Binding-site contacts:
Ligand atom O5 contacts residue MET151 of chain 5.C at 3.9 Å.
Ligand atom C1 contacts residue GLY150 of chain 5.C at 4.0 Å.
Ligand atom O7 contacts residue GLY150 of chain 5.C at 2.9 Å (h-bond).
Ligand atom C8 contacts residue THR156 of chain 5.C at 4.2 Å.
Ligand atom O5 contacts residue THR156 of chain 5.C at 4.1 Å.
Ligand atom C3 contacts residue ASN154 of chain 5.C at 3.8 Å.
Ligand atom C8 contacts residue ASN157 of chain 5.C at 3.3 Å.
Ligand atom C8 contacts residue GLY150 of chain 5.C at 3.7 Å.
Ligand atom C5 contacts residue ASN154 of chain 5.C at 3.6 Å.
Ligand atom O5 contacts residue ASN157 of chain 5.C at 4.2 Å.
Ligand atom C5 contacts residue THR156 of chain 5.C at 4.1 Å.
Ligand atom C7 contacts residue ASN154 of chain 5.C at 3.7 Å.
Ligand atom C5 contacts residue MET151 of chain 5.C at 3.8 Å (hydrophobic).
Ligand atom C4 contacts residue ASN154 of chain 5.C at 4.2 Å.
Ligand atom C1 contacts residue ASN154 of chain 5.C at 1.4 Å.
Ligand atom C3 contacts residue MET151 of chain 5.C at 4.1 Å (hydrophobic).
Ligand atom C1 contacts residue MET151 of chain 5.C at 4.2 Å (hydrophobic).
Ligand atom O6 contacts residue MET151 of chain 5.C at 4.4 Å.
Ligand atom N2 contacts residue GLY150 of chain 5.C at 3.5 Å (h-bond).
Ligand atom C6 contacts residue ASN157 of chain 5.C at 3.7 Å.
Ligand atom C2 contacts residue ASN154 of chain 5.C at 2.4 Å.
Ligand atom C5 contacts residue THR156 of chain 5.C at 3.8 Å.
Ligand atom O5 contacts residue THR156 of chain 5.C at 3.8 Å.
Ligand atom C2 contacts residue MET151 of chain 5.C at 4.3 Å (hydrophobic).
Ligand atom C2 contacts residue GLY150 of chain 5.C at 3.8 Å.
Ligand atom O7 contacts residue HIS148 of chain 5.C at 3.6 Å.
Ligand atom N2 contacts residue ASN154 of chain 5.C at 2.9 Å (h-bond).
Ligand atom C6 contacts residue THR156 of chain 5.C at 3.8 Å.
Ligand atom C4 contacts residue MET151 of chain 5.C at 3.9 Å (hydrophobic).
Ligand atom C6 contacts residue ASP161 of chain 5.C at 3.7 Å.
Ligand atom O5 contacts residue ASN154 of chain 5.C at 2.3 Å (h-bond).
Ligand atom O7 contacts residue ASN154 of chain 5.C at 4.0 Å.
Ligand atom C6 contacts residue THR156 of chain 5.C at 3.9 Å.
Ligand atom C1 contacts residue THR156 of chain 5.C at 4.3 Å.
Ligand atom C7 contacts residue GLY150 of chain 5.C at 3.1 Å.

Sequence of chain 5.C:
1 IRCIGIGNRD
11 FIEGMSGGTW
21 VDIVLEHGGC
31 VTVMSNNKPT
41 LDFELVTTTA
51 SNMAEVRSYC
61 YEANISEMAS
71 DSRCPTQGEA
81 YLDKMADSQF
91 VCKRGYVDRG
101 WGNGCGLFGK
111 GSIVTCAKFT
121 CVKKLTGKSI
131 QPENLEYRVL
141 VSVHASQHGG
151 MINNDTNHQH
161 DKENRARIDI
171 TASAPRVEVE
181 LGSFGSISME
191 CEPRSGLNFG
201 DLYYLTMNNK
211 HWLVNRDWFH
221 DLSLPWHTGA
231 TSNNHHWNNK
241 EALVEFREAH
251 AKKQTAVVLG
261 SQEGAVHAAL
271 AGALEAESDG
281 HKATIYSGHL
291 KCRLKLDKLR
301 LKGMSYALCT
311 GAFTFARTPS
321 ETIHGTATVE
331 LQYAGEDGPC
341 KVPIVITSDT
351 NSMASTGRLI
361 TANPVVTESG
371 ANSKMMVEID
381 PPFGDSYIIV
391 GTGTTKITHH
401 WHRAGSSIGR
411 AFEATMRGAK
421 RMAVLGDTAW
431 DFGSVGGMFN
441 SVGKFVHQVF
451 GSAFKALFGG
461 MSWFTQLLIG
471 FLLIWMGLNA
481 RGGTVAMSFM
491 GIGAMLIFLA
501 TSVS

This small molecule binds to this protein.
Small molecule (SMILES): CC(=O)N[C@H]1[C@H](O[C@H]2[C@H](O)[C@@H](NC(C)=O)CO[C@@H]2CO[C@@H]2O[C@@H](C)[C@@H](O)[C@@H](O)[C@@H]2O)O[C@H](CO)[C@@H](O)[C@@H]1O